A protein and the small-molecule ligand that binds it are described below.
Small molecule (SMILES): CC(=O)N[C@@H]1[C@@H](O)[C@H](O)[C@@H](CO)O[C@H]1O

Binding-site contacts:
Ligand atom O3 contacts residue ASN381 of chain 1.B at 4.3 Å.
Ligand atom C2 contacts residue ASN381 of chain 1.B at 2.0 Å.
Ligand atom O7 contacts residue ASN381 of chain 1.B at 3.3 Å (h-bond).
Ligand atom C3 contacts residue ASN381 of chain 1.B at 3.5 Å.
Ligand atom N2 contacts residue ASN381 of chain 1.B at 2.6 Å (h-bond).
Ligand atom C1 contacts residue ASN381 of chain 1.B at 1.4 Å.
Ligand atom C7 contacts residue ASN381 of chain 1.B at 3.3 Å.
Ligand atom C5 contacts residue ASN381 of chain 1.B at 3.6 Å.
Ligand atom O6 contacts residue ASN381 of chain 1.B at 4.5 Å.
Ligand atom O5 contacts residue ASN381 of chain 1.B at 2.4 Å (h-bond).
Ligand atom C4 contacts residue ASN381 of chain 1.B at 3.9 Å.

Sequence of chain 1.B:
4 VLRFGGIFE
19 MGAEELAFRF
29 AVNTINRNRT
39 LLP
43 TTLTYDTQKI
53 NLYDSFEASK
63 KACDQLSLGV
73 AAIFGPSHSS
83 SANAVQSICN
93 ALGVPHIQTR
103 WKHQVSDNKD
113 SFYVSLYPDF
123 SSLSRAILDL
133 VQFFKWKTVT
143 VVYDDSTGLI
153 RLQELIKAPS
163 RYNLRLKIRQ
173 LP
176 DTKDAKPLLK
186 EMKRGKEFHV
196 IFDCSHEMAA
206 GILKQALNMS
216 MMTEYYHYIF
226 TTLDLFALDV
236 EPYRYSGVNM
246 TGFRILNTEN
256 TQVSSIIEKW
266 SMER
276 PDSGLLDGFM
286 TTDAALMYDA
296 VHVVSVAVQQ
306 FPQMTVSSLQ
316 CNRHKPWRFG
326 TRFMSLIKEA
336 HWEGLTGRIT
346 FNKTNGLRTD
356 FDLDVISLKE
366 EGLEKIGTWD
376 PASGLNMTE